A small-molecule ligand and the protein it binds are described below.
Small molecule (SMILES): COC(=O)CCCNC(=O)c1cc(S(N)(=O)=O)c(Cl)cc1SC1CCCCC1

Sequence of chain 1.A:
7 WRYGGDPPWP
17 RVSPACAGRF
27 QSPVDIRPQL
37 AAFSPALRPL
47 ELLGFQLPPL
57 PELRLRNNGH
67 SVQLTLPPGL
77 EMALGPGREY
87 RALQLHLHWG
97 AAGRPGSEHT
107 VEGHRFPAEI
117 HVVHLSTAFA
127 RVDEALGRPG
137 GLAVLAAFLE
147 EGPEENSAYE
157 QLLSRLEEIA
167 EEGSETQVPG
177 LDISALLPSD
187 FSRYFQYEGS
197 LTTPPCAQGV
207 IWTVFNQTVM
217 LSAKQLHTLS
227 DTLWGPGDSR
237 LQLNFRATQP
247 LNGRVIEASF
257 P

Binding-site contacts:
Ligand atom C31 contacts residue ARG62 of chain 1.A at 3.9 Å.
Ligand atom CL1 contacts residue VAL119 of chain 1.A at 3.9 Å.
Ligand atom O30 contacts residue ASN64 of chain 1.A at 3.5 Å (h-bond).
Ligand atom O5 contacts residue TRP208 of chain 1.A at 3.3 Å.
Ligand atom O30 contacts residue HIS66 of chain 1.A at 3.6 Å.
Ligand atom C17 contacts residue VAL128 of chain 1.A at 3.6 Å (hydrophobic).
Ligand atom O6 contacts residue HIS117 of chain 1.A at 3.3 Å (h-bond).
Ligand atom CL1 contacts residue VAL140 of chain 1.A at 3.4 Å.
Ligand atom O6 contacts residue HIS92 of chain 1.A at 3.5 Å.
Ligand atom S4 contacts residue ZN1 of chain 1.E at 3.0 Å.
Ligand atom C19 contacts residue PRO201 of chain 1.A at 3.8 Å (hydrophobic).
Ligand atom C18 contacts residue PRO201 of chain 1.A at 3.9 Å (hydrophobic).
Ligand atom C31 contacts residue ASN64 of chain 1.A at 3.7 Å.
Ligand atom N1 contacts residue HIS94 of chain 1.A at 3.4 Å (h-bond).
Ligand atom N1 contacts residue HIS92 of chain 1.A at 3.2 Å (h-bond).
Ligand atom C8 contacts residue VAL119 of chain 1.A at 3.7 Å (hydrophobic).
Ligand atom O5 contacts residue LEU197 of chain 1.A at 3.5 Å.
Ligand atom C10 contacts residue GLN90 of chain 1.A at 3.7 Å.
Ligand atom O6 contacts residue TRP208 of chain 1.A at 3.5 Å.
Ligand atom C20 contacts residue LEU197 of chain 1.A at 3.8 Å (hydrophobic).
Ligand atom O6 contacts residue VAL119 of chain 1.A at 3.8 Å.
Ligand atom N23 contacts residue THR199 of chain 1.A at 3.1 Å (h-bond).
Ligand atom C27 contacts residue HIS66 of chain 1.A at 3.5 Å.
Ligand atom O22 contacts residue GLN90 of chain 1.A at 3.0 Å (h-bond).
Ligand atom C12 contacts residue HIS92 of chain 1.A at 3.4 Å.
Ligand atom O6 contacts residue ZN1 of chain 1.E at 3.1 Å.
Ligand atom N1 contacts residue THR198 of chain 1.A at 2.9 Å (h-bond).
Ligand atom C21 contacts residue GLN90 of chain 1.A at 3.8 Å.
Ligand atom N1 contacts residue ZN1 of chain 1.E at 1.8 Å.
Ligand atom CL1 contacts residue LEU197 of chain 1.A at 3.3 Å.
Ligand atom C9 contacts residue VAL119 of chain 1.A at 3.8 Å (hydrophobic).
Ligand atom C11 contacts residue GLN90 of chain 1.A at 3.8 Å.
Ligand atom O6 contacts residue VAL140 of chain 1.A at 3.8 Å.
Ligand atom S4 contacts residue HIS92 of chain 1.A at 3.9 Å.
Ligand atom S14 contacts residue GLN90 of chain 1.A at 3.6 Å.
Ligand atom S4 contacts residue THR198 of chain 1.A at 3.9 Å.
Ligand atom O22 contacts residue GLN69 of chain 1.A at 3.2 Å (h-bond).
Ligand atom C7 contacts residue HIS92 of chain 1.A at 3.6 Å.
Ligand atom N1 contacts residue HIS117 of chain 1.A at 3.2 Å (h-bond).
Ligand atom O5 contacts residue THR198 of chain 1.A at 3.0 Å (h-bond).